Sequence of chain 3.B:
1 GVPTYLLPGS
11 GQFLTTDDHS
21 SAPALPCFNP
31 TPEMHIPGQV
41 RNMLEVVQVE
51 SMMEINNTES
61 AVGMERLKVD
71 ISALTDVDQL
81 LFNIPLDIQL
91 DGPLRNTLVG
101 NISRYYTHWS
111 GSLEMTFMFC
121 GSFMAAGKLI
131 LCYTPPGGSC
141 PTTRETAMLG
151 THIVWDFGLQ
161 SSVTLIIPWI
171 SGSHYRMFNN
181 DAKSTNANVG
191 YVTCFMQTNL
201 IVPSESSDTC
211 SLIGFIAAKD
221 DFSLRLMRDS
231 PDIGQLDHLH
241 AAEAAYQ

Sequence of chain 4.A:
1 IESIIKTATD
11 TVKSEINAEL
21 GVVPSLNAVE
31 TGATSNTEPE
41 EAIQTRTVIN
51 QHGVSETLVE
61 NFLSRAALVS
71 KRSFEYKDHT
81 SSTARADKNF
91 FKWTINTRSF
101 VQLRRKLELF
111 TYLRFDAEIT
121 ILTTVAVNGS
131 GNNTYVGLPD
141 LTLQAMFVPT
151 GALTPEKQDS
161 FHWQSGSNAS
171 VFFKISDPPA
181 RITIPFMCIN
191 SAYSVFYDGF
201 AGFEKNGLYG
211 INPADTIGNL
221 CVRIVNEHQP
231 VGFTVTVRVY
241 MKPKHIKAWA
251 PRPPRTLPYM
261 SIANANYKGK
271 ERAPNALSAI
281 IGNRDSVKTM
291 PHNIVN

Sequence of chain 4.B:
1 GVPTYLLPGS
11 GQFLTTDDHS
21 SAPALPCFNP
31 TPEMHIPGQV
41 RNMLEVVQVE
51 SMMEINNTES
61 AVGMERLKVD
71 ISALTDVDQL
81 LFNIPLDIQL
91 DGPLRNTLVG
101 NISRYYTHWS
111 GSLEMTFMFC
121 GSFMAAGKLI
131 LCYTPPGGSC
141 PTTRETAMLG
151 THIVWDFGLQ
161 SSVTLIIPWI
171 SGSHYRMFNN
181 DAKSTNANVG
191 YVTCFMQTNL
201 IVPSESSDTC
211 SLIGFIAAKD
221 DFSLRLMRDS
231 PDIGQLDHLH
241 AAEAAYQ

Binding-site contacts:
Ligand atom N1A contacts residue LEU220 of chain 4.A at 3.0 Å.
Ligand atom CM3 contacts residue THR97 of chain 4.A at 3.9 Å.
Ligand atom CM4 contacts residue ALA169 of chain 4.A at 3.5 Å (hydrophobic).
Ligand atom CM2 contacts residue TRP93 of chain 4.A at 3.9 Å (hydrophobic).
Ligand atom F2 contacts residue ALA169 of chain 4.A at 2.2 Å.
Ligand atom C3B contacts residue ILE119 of chain 4.A at 3.5 Å (hydrophobic).
Ligand atom N3A contacts residue ILE184 of chain 4.A at 3.9 Å.
Ligand atom C2A contacts residue LEU220 of chain 4.A at 3.8 Å (hydrophobic).
Ligand atom C3A contacts residue ILE182 of chain 4.A at 3.2 Å (hydrophobic).
Ligand atom O1A contacts residue ILE182 of chain 4.A at 3.9 Å.
Ligand atom F2 contacts residue ALA145 of chain 4.A at 3.0 Å.
Ligand atom F1 contacts residue VAL171 of chain 4.A at 3.0 Å.
Ligand atom C4 contacts residue PHE115 of chain 4.A at 3.3 Å (hydrophobic).
Ligand atom F3 contacts residue ALA24 of chain 4.B at 3.9 Å.
Ligand atom F3 contacts residue ILE182 of chain 4.A at 3.2 Å.
Ligand atom CM4 contacts residue ILE182 of chain 4.A at 3.6 Å (hydrophobic).
Ligand atom O1A contacts residue ALA145 of chain 4.A at 3.8 Å.
Ligand atom CM6 contacts residue MET187 of chain 4.A at 3.8 Å (hydrophobic).
Ligand atom F3 contacts residue ALA169 of chain 4.A at 3.7 Å.
Ligand atom O1 contacts residue ILE217 of chain 4.A at 3.2 Å.
Ligand atom CM2 contacts residue ILE119 of chain 4.A at 3.5 Å (hydrophobic).
Ligand atom O1A contacts residue LEU220 of chain 4.A at 3.4 Å.
Ligand atom C1B contacts residue ILE95 of chain 4.A at 3.5 Å (hydrophobic).
Ligand atom C5B contacts residue ILE184 of chain 4.A at 3.4 Å (hydrophobic).
Ligand atom F1 contacts residue SER170 of chain 4.A at 3.7 Å.
Ligand atom C6B contacts residue ILE95 of chain 4.A at 3.6 Å (hydrophobic).
Ligand atom F2 contacts residue PHE147 of chain 4.A at 3.2 Å.
Ligand atom N3A contacts residue PHE147 of chain 4.A at 3.6 Å.
Ligand atom C2A contacts residue ILE182 of chain 4.A at 3.6 Å (hydrophobic).
Ligand atom F2 contacts residue SER170 of chain 4.A at 3.5 Å.
Ligand atom CM6 contacts residue ILE184 of chain 4.A at 3.5 Å (hydrophobic).
Ligand atom F1 contacts residue ALA145 of chain 4.A at 3.0 Å.
Ligand atom CM6 contacts residue ILE217 of chain 4.A at 3.4 Å (hydrophobic).
Ligand atom CM4 contacts residue ALA145 of chain 4.A at 3.5 Å (hydrophobic).
Ligand atom C6B contacts residue ILE184 of chain 4.A at 3.7 Å (hydrophobic).
Ligand atom F3 contacts residue LEU14 of chain 3.B at 3.9 Å.
Ligand atom F2 contacts residue MET146 of chain 4.A at 3.7 Å.
Ligand atom C2B contacts residue ILE119 of chain 4.A at 3.5 Å (hydrophobic).
Ligand atom N3A contacts residue ILE182 of chain 4.A at 3.0 Å.
Ligand atom O1B contacts residue ILE95 of chain 4.A at 3.0 Å.

This small molecule binds to this protein.
Small molecule (SMILES): Cc1cc(CCCOc2c(C)cc(-c3noc(C(F)(F)F)n3)cc2C)on1